Sequence of chain 1.B:
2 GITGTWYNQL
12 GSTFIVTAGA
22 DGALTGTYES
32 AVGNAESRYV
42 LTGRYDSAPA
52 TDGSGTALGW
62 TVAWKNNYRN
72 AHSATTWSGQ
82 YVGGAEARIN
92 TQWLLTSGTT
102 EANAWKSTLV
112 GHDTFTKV

Sequence of chain 2.A:
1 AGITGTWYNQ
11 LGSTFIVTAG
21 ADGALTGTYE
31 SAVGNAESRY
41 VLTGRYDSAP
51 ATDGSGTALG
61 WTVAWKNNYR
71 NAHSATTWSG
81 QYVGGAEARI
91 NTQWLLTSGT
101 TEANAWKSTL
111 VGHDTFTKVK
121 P

A protein and the small-molecule ligand that binds it are described below.
Small molecule (SMILES): O=C(O)CCC[C@@H]1SC[C@@H]2NC(=O)N[C@@H]21

Binding-site contacts:
Ligand atom C12 contacts residue TRP65 of chain 1.B at 3.7 Å (hydrophobic).
Ligand atom C8 contacts residue TRP94 of chain 1.B at 3.3 Å (hydrophobic).
Ligand atom O16 contacts residue SER74 of chain 1.B at 3.3 Å (h-bond).
Ligand atom C4 contacts residue TRP106 of chain 2.A at 4.0 Å (hydrophobic).
Ligand atom C1 contacts residue SER13 of chain 1.B at 3.6 Å.
Ligand atom C8 contacts residue ASP114 of chain 1.B at 4.0 Å.
Ligand atom N5 contacts residue VAL33 of chain 1.B at 3.9 Å.
Ligand atom C1 contacts residue ASP114 of chain 1.B at 3.8 Å.
Ligand atom C13 contacts residue LEU96 of chain 1.B at 3.7 Å (hydrophobic).
Ligand atom N2 contacts residue TYR29 of chain 1.B at 3.8 Å.
Ligand atom C12 contacts residue VAL33 of chain 1.B at 4.0 Å (hydrophobic).
Ligand atom C1 contacts residue TYR29 of chain 1.B at 3.4 Å (hydrophobic).
Ligand atom S7 contacts residue THR76 of chain 1.B at 3.4 Å (h-bond).
Ligand atom O16 contacts residue ALA72 of chain 1.B at 3.6 Å.
Ligand atom O11 contacts residue ASN9 of chain 1.B at 2.9 Å (h-bond).
Ligand atom O11 contacts residue TYR29 of chain 1.B at 2.5 Å (h-bond).
Ligand atom C3 contacts residue TRP94 of chain 1.B at 4.0 Å (hydrophobic).
Ligand atom S7 contacts residue TRP65 of chain 1.B at 3.7 Å.
Ligand atom C13 contacts residue TRP65 of chain 1.B at 4.0 Å (hydrophobic).
Ligand atom O11 contacts residue ASP114 of chain 1.B at 4.0 Å.
Ligand atom C6 contacts residue TRP106 of chain 2.A at 3.9 Å (hydrophobic).
Ligand atom C1 contacts residue SER31 of chain 1.B at 4.1 Å.
Ligand atom C4 contacts residue SER31 of chain 1.B at 4.0 Å.
Ligand atom C3 contacts residue ASP114 of chain 1.B at 3.8 Å.
Ligand atom C14 contacts residue TRP65 of chain 1.B at 4.0 Å (hydrophobic).
Ligand atom N5 contacts residue SER13 of chain 1.B at 3.9 Å.
Ligand atom C12 contacts residue SER31 of chain 1.B at 3.6 Å.
Ligand atom O17 contacts residue GLY34 of chain 1.B at 4.0 Å.
Ligand atom O11 contacts residue SER13 of chain 1.B at 2.7 Å (h-bond).
Ligand atom N2 contacts residue ASN9 of chain 1.B at 3.8 Å.
Ligand atom N2 contacts residue ASP114 of chain 1.B at 2.8 Å (salt-bridge).
Ligand atom C4 contacts residue VAL33 of chain 1.B at 3.8 Å (hydrophobic).
Ligand atom C1 contacts residue ASN9 of chain 1.B at 3.6 Å.
Ligand atom S7 contacts residue TRP78 of chain 1.B at 3.7 Å.
Ligand atom N5 contacts residue SER31 of chain 1.B at 3.1 Å (h-bond).
Ligand atom C1 contacts residue LEU11 of chain 1.B at 4.1 Å (hydrophobic).
Ligand atom C15 contacts residue ASN35 of chain 1.B at 3.9 Å.
Ligand atom N2 contacts residue LEU11 of chain 1.B at 4.0 Å.
Ligand atom O16 contacts residue TRP65 of chain 1.B at 3.4 Å.
Ligand atom O17 contacts residue ASN35 of chain 1.B at 3.2 Å (h-bond).